Binding-site contacts:
Ligand atom O5' contacts residue GLY239 of chain 1.B at 3.5 Å.
Ligand atom O6 contacts residue GLY314 of chain 1.B at 3.4 Å.
Ligand atom N7 contacts residue MET75 of chain 1.B at 3.6 Å.
Ligand atom C3' contacts residue ASP238 of chain 1.B at 3.4 Å.
Ligand atom C2 contacts residue GLU313 of chain 1.B at 3.5 Å.
Ligand atom C5 contacts residue MET288 of chain 1.B at 3.6 Å (hydrophobic).
Ligand atom N7 contacts residue ILE204 of chain 1.B at 3.5 Å.
Ligand atom O6 contacts residue GLY289 of chain 1.B at 2.8 Å (h-bond).
Ligand atom C6 contacts residue GLU313 of chain 1.B at 3.8 Å.
Ligand atom O2' contacts residue ASP238 of chain 1.B at 2.5 Å (salt-bridge).
Ligand atom N3 contacts residue P681 of chain 1.L at 3.4 Å (h-bond).
Ligand atom P contacts residue TYR285 of chain 1.B at 3.7 Å.
Ligand atom N1 contacts residue GLU313 of chain 1.B at 2.8 Å (salt-bridge).
Ligand atom C3' contacts residue MET75 of chain 1.B at 3.7 Å (hydrophobic).
Ligand atom N7 contacts residue MET288 of chain 1.B at 3.0 Å (h-bond).
Ligand atom O3P contacts residue SER262 of chain 1.B at 3.5 Å (h-bond).
Ligand atom O2P contacts residue GLY240 of chain 1.B at 3.1 Å (h-bond).
Ligand atom C6 contacts residue MET288 of chain 1.B at 3.7 Å (hydrophobic).
Ligand atom C8 contacts residue ILE204 of chain 1.B at 3.8 Å (hydrophobic).
Ligand atom C6 contacts residue GLY289 of chain 1.B at 3.4 Å.
Ligand atom C5' contacts residue TYR285 of chain 1.B at 3.6 Å (hydrophobic).
Ligand atom O3P contacts residue GLY261 of chain 1.B at 2.8 Å (h-bond).
Ligand atom C8 contacts residue MET75 of chain 1.B at 3.2 Å (hydrophobic).
Ligand atom C2 contacts residue CYS205 of chain 1.B at 3.2 Å (hydrophobic).
Ligand atom N7 contacts residue GLY287 of chain 1.B at 3.6 Å.
Ligand atom O1P contacts residue GLY261 of chain 1.B at 3.7 Å.
Ligand atom O2P contacts residue SER203 of chain 1.B at 3.0 Å (h-bond).
Ligand atom O1P contacts residue SER262 of chain 1.B at 2.9 Å (h-bond).
Ligand atom O3' contacts residue ASP238 of chain 1.B at 2.5 Å (salt-bridge).
Ligand atom N3 contacts residue CYS205 of chain 1.B at 3.6 Å.
Ligand atom C5 contacts residue ILE204 of chain 1.B at 3.7 Å (hydrophobic).
Ligand atom O6 contacts residue GLY287 of chain 1.B at 3.2 Å.
Ligand atom O3' contacts residue ALA73 of chain 1.B at 3.5 Å.
Ligand atom C4' contacts residue ASP238 of chain 1.B at 3.5 Å.
Ligand atom O6 contacts residue GLU313 of chain 1.B at 3.7 Å.
Ligand atom O3' contacts residue MET259 of chain 1.B at 3.5 Å (h-bond).
Ligand atom O6 contacts residue MET288 of chain 1.B at 3.2 Å (h-bond).
Ligand atom O1P contacts residue SER203 of chain 1.B at 3.1 Å (h-bond).
Ligand atom O1P contacts residue TYR285 of chain 1.B at 2.4 Å (h-bond).
Ligand atom C2 contacts residue P681 of chain 1.L at 3.6 Å.

The protein below binds the small molecule below.
Small molecule (SMILES): O=c1[nH]cnc2c1ncn2[C@@H]1O[C@H](COP(=O)(O)O)[C@@H](O)[C@H]1O

Sequence of chain 1.B:
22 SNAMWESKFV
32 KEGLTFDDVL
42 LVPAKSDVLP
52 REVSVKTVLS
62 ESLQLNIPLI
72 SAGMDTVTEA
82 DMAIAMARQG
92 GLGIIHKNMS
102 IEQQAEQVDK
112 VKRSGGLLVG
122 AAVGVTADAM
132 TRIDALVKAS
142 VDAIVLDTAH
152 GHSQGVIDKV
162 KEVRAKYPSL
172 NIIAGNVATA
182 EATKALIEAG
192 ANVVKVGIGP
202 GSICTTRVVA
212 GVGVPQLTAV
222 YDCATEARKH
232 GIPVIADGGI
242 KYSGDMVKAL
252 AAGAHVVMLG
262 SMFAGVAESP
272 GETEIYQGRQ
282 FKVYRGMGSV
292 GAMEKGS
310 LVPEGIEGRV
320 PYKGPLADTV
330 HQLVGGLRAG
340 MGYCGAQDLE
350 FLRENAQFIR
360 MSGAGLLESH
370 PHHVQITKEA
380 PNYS